Binding-site contacts:
Ligand atom O5 contacts residue ASN234 of chain 1.C at 2.4 Å (h-bond).
Ligand atom O5 contacts residue THR236 of chain 1.C at 3.5 Å.
Ligand atom C7 contacts residue SER459 of chain 1.A at 4.0 Å.
Ligand atom C8 contacts residue SER459 of chain 1.A at 4.5 Å.
Ligand atom C3 contacts residue ASN234 of chain 1.C at 3.9 Å.
Ligand atom C8 contacts residue ASN460 of chain 1.A at 3.4 Å.
Ligand atom O3 contacts residue SER459 of chain 1.A at 3.7 Å.
Ligand atom C5 contacts residue ASN234 of chain 1.C at 3.8 Å.
Ligand atom C7 contacts residue ASN234 of chain 1.C at 3.7 Å.
Ligand atom C2 contacts residue ASN234 of chain 1.C at 2.5 Å.
Ligand atom C8 contacts residue LEU461 of chain 1.A at 4.3 Å (hydrophobic).
Ligand atom C1 contacts residue THR236 of chain 1.C at 3.9 Å.
Ligand atom O5 contacts residue THR108 of chain 1.C at 3.9 Å.
Ligand atom C1 contacts residue THR108 of chain 1.C at 4.3 Å.
Ligand atom O7 contacts residue SER459 of chain 1.A at 3.4 Å (h-bond).
Ligand atom C7 contacts residue ARG457 of chain 1.A at 3.9 Å.
Ligand atom C7 contacts residue GLU465 of chain 1.A at 4.5 Å.
Ligand atom C6 contacts residue THR236 of chain 1.C at 4.2 Å.
Ligand atom O7 contacts residue ASN234 of chain 1.C at 4.1 Å.
Ligand atom C8 contacts residue GLU465 of chain 1.A at 3.4 Å.
Ligand atom C4 contacts residue ASN234 of chain 1.C at 4.3 Å.
Ligand atom C7 contacts residue ASN460 of chain 1.A at 4.3 Å.
Ligand atom C8 contacts residue LYS462 of chain 1.A at 4.0 Å.
Ligand atom O6 contacts residue LYS458 of chain 1.A at 3.3 Å.
Ligand atom N2 contacts residue ASN234 of chain 1.C at 2.9 Å (h-bond).
Ligand atom O7 contacts residue ASN460 of chain 1.A at 4.5 Å.
Ligand atom C8 contacts residue ARG457 of chain 1.A at 4.3 Å.
Ligand atom C5 contacts residue THR236 of chain 1.C at 4.0 Å.
Ligand atom O7 contacts residue ARG457 of chain 1.A at 2.9 Å (salt-bridge).
Ligand atom C6 contacts residue LYS458 of chain 1.A at 3.9 Å.
Ligand atom C1 contacts residue ASN234 of chain 1.C at 1.5 Å.

Sequence of chain 1.A:
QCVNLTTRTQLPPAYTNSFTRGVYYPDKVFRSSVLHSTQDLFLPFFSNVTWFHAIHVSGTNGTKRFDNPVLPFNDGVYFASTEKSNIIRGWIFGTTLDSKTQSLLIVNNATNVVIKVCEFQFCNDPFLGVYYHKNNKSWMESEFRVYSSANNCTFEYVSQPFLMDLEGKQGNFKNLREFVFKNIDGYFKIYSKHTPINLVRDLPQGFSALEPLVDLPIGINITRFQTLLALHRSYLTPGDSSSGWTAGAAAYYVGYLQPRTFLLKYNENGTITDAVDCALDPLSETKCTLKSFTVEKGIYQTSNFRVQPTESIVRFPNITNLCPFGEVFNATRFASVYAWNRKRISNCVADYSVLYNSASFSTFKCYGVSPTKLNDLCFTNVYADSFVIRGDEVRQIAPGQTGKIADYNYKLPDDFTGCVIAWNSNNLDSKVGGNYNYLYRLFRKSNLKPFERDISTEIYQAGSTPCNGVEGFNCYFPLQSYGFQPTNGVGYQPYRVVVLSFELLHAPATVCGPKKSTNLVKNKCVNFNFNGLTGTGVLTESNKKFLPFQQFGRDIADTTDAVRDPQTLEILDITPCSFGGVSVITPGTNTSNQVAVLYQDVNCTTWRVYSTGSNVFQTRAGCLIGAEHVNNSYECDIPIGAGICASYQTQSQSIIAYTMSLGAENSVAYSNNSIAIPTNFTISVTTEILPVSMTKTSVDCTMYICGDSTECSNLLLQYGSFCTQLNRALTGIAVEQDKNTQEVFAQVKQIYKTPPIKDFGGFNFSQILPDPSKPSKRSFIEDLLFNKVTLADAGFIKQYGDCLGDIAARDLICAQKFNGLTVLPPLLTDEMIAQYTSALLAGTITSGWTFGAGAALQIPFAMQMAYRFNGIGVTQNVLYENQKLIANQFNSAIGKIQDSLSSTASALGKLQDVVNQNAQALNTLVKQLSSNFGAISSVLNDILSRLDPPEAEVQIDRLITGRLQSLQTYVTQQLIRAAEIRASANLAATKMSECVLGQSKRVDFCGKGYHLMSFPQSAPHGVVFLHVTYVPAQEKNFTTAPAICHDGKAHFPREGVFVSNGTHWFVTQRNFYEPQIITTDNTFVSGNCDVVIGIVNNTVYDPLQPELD

A protein and the small-molecule ligand that binds it are described below.
Small molecule (SMILES): CC(=O)N[C@H]1[C@H](O[C@H]2[C@H](O)[C@@H](NC(C)=O)CO[C@@H]2CO)O[C@H](CO)[C@@H](O)[C@@H]1O

Sequence of chain 1.C:
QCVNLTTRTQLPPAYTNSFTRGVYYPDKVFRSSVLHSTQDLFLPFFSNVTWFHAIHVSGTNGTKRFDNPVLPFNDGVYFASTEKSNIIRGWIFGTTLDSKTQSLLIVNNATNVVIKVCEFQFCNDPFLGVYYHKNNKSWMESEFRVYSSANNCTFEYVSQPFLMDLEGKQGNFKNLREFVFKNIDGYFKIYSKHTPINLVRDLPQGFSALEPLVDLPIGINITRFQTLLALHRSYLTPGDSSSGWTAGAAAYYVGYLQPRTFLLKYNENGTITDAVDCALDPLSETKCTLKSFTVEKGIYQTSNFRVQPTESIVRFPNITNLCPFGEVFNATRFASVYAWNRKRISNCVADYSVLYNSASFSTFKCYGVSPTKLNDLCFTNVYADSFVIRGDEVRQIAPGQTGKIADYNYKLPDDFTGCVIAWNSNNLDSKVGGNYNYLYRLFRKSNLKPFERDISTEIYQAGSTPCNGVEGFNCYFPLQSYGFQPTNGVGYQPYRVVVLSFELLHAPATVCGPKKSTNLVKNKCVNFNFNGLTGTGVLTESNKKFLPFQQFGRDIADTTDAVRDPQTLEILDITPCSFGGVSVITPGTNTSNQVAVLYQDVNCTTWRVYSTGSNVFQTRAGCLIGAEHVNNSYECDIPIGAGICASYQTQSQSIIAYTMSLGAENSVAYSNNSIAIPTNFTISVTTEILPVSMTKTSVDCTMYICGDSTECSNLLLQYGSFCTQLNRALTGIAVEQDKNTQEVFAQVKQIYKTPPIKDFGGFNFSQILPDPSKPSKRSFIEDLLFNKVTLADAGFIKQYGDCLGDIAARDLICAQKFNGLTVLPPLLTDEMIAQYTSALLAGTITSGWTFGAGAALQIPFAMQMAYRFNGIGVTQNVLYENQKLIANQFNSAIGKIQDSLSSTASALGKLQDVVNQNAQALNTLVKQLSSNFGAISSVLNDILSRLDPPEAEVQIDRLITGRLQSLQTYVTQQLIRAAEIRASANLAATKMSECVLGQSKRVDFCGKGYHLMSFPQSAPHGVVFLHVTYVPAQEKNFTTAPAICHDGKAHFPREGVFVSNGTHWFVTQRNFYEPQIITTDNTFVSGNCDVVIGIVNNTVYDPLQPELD